This protein binds this small molecule.
Small molecule (SMILES): NCCCC(=O)O

Binding-site contacts:
Ligand atom O contacts residue TYR181 of chain 1.E at 3.9 Å.
Ligand atom C contacts residue PHE91 of chain 1.A at 3.9 Å (hydrophobic).
Ligand atom OXT contacts residue PHE91 of chain 1.A at 4.1 Å.
Ligand atom CG contacts residue TYR181 of chain 1.E at 4.1 Å (hydrophobic).
Ligand atom OXT contacts residue ARG93 of chain 1.A at 3.7 Å.
Ligand atom CB contacts residue TYR181 of chain 1.E at 3.6 Å (hydrophobic).
Ligand atom N contacts residue PHE224 of chain 1.E at 3.3 Å.
Ligand atom CD contacts residue TYR121 of chain 1.E at 3.9 Å (hydrophobic).
Ligand atom C contacts residue THR156 of chain 1.A at 4.3 Å.
Ligand atom CD contacts residue TYR181 of chain 1.E at 4.0 Å (hydrophobic).
Ligand atom CG contacts residue TYR229 of chain 1.E at 4.5 Å (hydrophobic).
Ligand atom O contacts residue ARG93 of chain 1.A at 4.4 Å.
Ligand atom CB contacts residue TYR121 of chain 1.E at 4.3 Å (hydrophobic).
Ligand atom CB contacts residue PHE91 of chain 1.A at 4.0 Å (hydrophobic).
Ligand atom O contacts residue THR156 of chain 1.A at 3.4 Å.
Ligand atom O contacts residue PHE91 of chain 1.A at 3.4 Å.

Sequence of chain 1.E:
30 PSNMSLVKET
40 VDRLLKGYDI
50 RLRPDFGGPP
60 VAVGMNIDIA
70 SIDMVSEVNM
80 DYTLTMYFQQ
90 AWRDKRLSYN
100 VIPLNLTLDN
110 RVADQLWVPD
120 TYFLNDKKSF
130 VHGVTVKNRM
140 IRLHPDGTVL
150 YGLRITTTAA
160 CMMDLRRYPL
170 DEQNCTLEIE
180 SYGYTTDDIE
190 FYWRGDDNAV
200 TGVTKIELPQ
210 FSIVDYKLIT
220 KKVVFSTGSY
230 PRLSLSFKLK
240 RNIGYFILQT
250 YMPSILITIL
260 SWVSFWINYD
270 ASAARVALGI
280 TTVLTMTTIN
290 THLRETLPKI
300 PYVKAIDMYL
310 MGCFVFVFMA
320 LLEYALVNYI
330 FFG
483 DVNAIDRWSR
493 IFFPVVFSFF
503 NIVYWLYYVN

Sequence of chain 1.A:
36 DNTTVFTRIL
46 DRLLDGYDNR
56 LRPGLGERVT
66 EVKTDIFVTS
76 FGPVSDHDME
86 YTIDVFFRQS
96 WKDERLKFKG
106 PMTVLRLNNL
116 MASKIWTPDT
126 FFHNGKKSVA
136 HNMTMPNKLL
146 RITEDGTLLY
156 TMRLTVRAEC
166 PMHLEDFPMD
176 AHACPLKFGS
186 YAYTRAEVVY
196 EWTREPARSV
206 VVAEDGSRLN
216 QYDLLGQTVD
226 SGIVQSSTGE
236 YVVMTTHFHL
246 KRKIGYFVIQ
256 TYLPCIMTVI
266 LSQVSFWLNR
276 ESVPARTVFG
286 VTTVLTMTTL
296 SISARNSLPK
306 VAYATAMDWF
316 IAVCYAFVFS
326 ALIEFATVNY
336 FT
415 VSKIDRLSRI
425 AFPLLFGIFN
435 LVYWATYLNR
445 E